This protein binds this small molecule.
Small molecule (SMILES): CC(C)C[C@H](NC(=O)CN)C(=O)N[C@H](C(=O)N[C@H](C(=O)NCC(=O)N[C@@H](CO)C(=O)N[C@@H](CC(C)C)C(=O)N[C@@H](CCCN=C(N)N)C(=O)NCC=O)C(C)C)[C@@H](C)O

Sequence of chain 1.E:
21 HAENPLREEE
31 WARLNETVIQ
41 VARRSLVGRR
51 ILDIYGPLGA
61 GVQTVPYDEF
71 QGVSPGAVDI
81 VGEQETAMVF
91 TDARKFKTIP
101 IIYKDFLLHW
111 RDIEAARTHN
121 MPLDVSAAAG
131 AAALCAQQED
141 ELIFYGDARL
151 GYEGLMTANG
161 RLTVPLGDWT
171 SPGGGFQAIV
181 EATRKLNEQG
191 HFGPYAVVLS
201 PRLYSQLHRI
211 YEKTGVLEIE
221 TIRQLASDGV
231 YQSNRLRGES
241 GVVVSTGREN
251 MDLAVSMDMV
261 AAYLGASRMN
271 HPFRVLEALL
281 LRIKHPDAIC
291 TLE

Binding-site contacts:
Ligand atom CD contacts residue ARG50 of chain 1.E at 3.3 Å.
Ligand atom NH1 contacts residue ASP53 of chain 1.E at 3.0 Å (salt-bridge).
Ligand atom CG contacts residue PRO57 of chain 1.E at 3.7 Å (hydrophobic).
Ligand atom CB contacts residue MET259 of chain 1.E at 3.6 Å (hydrophobic).
Ligand atom N contacts residue ARG49 of chain 1.E at 3.5 Å (salt-bridge).
Ligand atom CD2 contacts residue ARG50 of chain 1.E at 3.6 Å.
Ligand atom NH2 contacts residue ASP228 of chain 1.E at 2.7 Å (salt-bridge).
Ligand atom OG1 contacts residue MET259 of chain 1.E at 2.6 Å (h-bond).
Ligand atom O contacts residue ILE39 of chain 1.E at 3.7 Å.
Ligand atom CD contacts residue LEU52 of chain 1.E at 3.3 Å (hydrophobic).
Ligand atom CD2 contacts residue ARG43 of chain 1.E at 3.6 Å.
Ligand atom CZ contacts residue THR246 of chain 1.E at 3.3 Å.
Ligand atom C contacts residue ARG43 of chain 1.E at 3.7 Å.
Ligand atom CB contacts residue ARG49 of chain 1.E at 3.7 Å.
Ligand atom C contacts residue ASP258 of chain 1.E at 3.7 Å.
Ligand atom O contacts residue ARG43 of chain 1.E at 2.8 Å (salt-bridge).
Ligand atom CA contacts residue ASP258 of chain 1.E at 3.6 Å.
Ligand atom OG1 contacts residue ASP258 of chain 1.E at 3.3 Å.
Ligand atom NE contacts residue ARG50 of chain 1.E at 3.1 Å (salt-bridge).
Ligand atom O contacts residue ARG49 of chain 1.E at 3.1 Å (salt-bridge).
Ligand atom N contacts residue ASP258 of chain 1.E at 3.2 Å (salt-bridge).
Ligand atom N contacts residue ARG49 of chain 1.E at 3.7 Å.
Ligand atom C contacts residue ARG49 of chain 1.E at 3.6 Å.
Ligand atom N contacts residue PRO57 of chain 1.E at 3.5 Å.
Ligand atom CA contacts residue ASP258 of chain 1.E at 3.7 Å.
Ligand atom N contacts residue ARG49 of chain 1.E at 3.6 Å (salt-bridge).
Ligand atom CD2 contacts residue ASP258 of chain 1.E at 3.4 Å.
Ligand atom NE contacts residue ILE51 of chain 1.E at 3.7 Å.
Ligand atom CA contacts residue ASP258 of chain 1.E at 3.7 Å.
Ligand atom O contacts residue ARG43 of chain 1.E at 2.8 Å (salt-bridge).
Ligand atom CG2 contacts residue MET259 of chain 1.E at 3.7 Å (hydrophobic).
Ligand atom CB contacts residue ASP258 of chain 1.E at 3.5 Å.
Ligand atom CB contacts residue ASP258 of chain 1.E at 3.7 Å.
Ligand atom N contacts residue ASP258 of chain 1.E at 3.2 Å (salt-bridge).
Ligand atom CG2 contacts residue ASP258 of chain 1.E at 3.5 Å.
Ligand atom NH1 contacts residue THR246 of chain 1.E at 3.2 Å (h-bond).
Ligand atom CB contacts residue ARG49 of chain 1.E at 3.5 Å.
Ligand atom O contacts residue ARG50 of chain 1.E at 3.4 Å.
Ligand atom N contacts residue ASP258 of chain 1.E at 2.8 Å (salt-bridge).
Ligand atom NH2 contacts residue THR246 of chain 1.E at 3.0 Å (h-bond).